Sequence of chain 41.A:
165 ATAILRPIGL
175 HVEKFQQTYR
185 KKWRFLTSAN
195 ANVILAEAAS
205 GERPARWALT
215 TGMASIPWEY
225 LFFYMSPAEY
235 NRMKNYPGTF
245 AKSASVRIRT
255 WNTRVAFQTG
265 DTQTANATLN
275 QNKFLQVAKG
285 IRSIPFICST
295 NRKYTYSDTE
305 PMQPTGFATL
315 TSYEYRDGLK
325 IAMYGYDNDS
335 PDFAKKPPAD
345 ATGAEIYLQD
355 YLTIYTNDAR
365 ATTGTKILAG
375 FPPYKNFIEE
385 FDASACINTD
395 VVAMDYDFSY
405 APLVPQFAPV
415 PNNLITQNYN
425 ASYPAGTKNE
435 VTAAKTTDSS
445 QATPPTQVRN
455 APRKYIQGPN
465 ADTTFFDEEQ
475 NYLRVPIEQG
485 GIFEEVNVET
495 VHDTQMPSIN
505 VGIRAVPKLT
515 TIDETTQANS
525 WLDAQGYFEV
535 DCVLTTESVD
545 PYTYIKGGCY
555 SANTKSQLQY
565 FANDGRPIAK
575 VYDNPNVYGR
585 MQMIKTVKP

Binding-site contacts:
Ligand atom C8 contacts residue DG3 of chain 41.C at 3.6 Å.
Ligand atom C5' contacts residue PHE402 of chain 41.A at 3.4 Å (hydrophobic).
Ligand atom C5 contacts residue DG3 of chain 41.C at 3.4 Å.
Ligand atom OP2 contacts residue HIS496 of chain 41.A at 2.9 Å (h-bond).
Ligand atom O3' contacts residue SER403 of chain 41.A at 3.5 Å.
Ligand atom O4' contacts residue ASP401 of chain 41.A at 3.2 Å (salt-bridge).
Ligand atom N4 contacts residue PHE487 of chain 41.A at 2.9 Å (h-bond).
Ligand atom O6 contacts residue DG3 of chain 41.C at 3.5 Å.
Ligand atom C5' contacts residue ASP401 of chain 41.A at 3.5 Å.
Ligand atom C4 contacts residue GLU493 of chain 41.A at 3.4 Å.
Ligand atom C4' contacts residue ASP401 of chain 41.A at 3.5 Å.
Ligand atom C2' contacts residue THR494 of chain 41.A at 3.3 Å.
Ligand atom C1' contacts residue DG3 of chain 41.C at 3.7 Å.
Ligand atom N4 contacts residue GLU489 of chain 41.A at 3.7 Å.
Ligand atom N9 contacts residue DG3 of chain 41.C at 3.6 Å.
Ligand atom N4 contacts residue GLU493 of chain 41.A at 2.6 Å (salt-bridge).
Ligand atom O3' contacts residue ASP401 of chain 41.A at 3.5 Å.
Ligand atom C6 contacts residue VAL495 of chain 41.A at 3.7 Å (hydrophobic).
Ligand atom N3 contacts residue DG3 of chain 41.C at 3.4 Å.
Ligand atom C6 contacts residue DG3 of chain 41.C at 3.5 Å.
Ligand atom C4 contacts residue VAL495 of chain 41.A at 3.1 Å (hydrophobic).
Ligand atom O5' contacts residue ASP401 of chain 41.A at 3.7 Å.
Ligand atom O5' contacts residue SER403 of chain 41.A at 3.1 Å (h-bond).
Ligand atom N1 contacts residue DG3 of chain 41.C at 3.5 Å.
Ligand atom O4' contacts residue SER403 of chain 41.A at 3.3 Å (h-bond).
Ligand atom C2 contacts residue TYR404 of chain 41.A at 3.6 Å (hydrophobic).
Ligand atom C6 contacts residue TYR404 of chain 41.A at 3.6 Å (hydrophobic).
Ligand atom O3' contacts residue HIS496 of chain 41.A at 3.7 Å.
Ligand atom O4' contacts residue DG3 of chain 41.C at 3.2 Å (h-bond).
Ligand atom N2 contacts residue DG3 of chain 41.C at 3.5 Å (h-bond).
Ligand atom C2 contacts residue DG3 of chain 41.C at 3.4 Å.
Ligand atom O6 contacts residue DG4 of chain 41.C at 3.5 Å (h-bond).
Ligand atom N3 contacts residue GLU493 of chain 41.A at 3.5 Å (salt-bridge).
Ligand atom C5' contacts residue SER403 of chain 41.A at 3.2 Å.
Ligand atom N1 contacts residue TYR404 of chain 41.A at 3.6 Å.
Ligand atom N4 contacts residue VAL495 of chain 41.A at 3.1 Å.
Ligand atom C5 contacts residue VAL495 of chain 41.A at 3.0 Å (hydrophobic).
Ligand atom C4 contacts residue DG3 of chain 41.C at 3.5 Å.
Ligand atom C1' contacts residue SER403 of chain 41.A at 3.2 Å.
Ligand atom C4 contacts residue PHE487 of chain 41.A at 3.7 Å (hydrophobic).

The protein below binds the small molecule below.
Small molecule (SMILES): N=c1ccn([C@H]2C[C@H](O[P](=O)(O)OC[C@H]3O[C@@H](n4cnc5c(=O)nc(N)[nH]c54)C[C@@H]3O[P](=O)(O)OC[C@H]3O[C@@H](n4cnc5c(N)ncnc54)C[C@@H]3O)[C@@H](COP(=O)=O)O2)c(=O)[nH]1